Binding-site contacts:
Ligand atom C contacts residue SER645 of chain 1.C at 4.0 Å.
Ligand atom C contacts residue LEU470 of chain 1.C at 4.2 Å (hydrophobic).
Ligand atom CD contacts residue THR646 of chain 1.C at 3.3 Å.
Ligand atom OXT contacts residue SER645 of chain 1.C at 3.2 Å (h-bond).
Ligand atom O contacts residue TYR441 of chain 1.C at 3.2 Å.
Ligand atom C contacts residue THR471 of chain 1.C at 3.2 Å.
Ligand atom OXT contacts residue GLY644 of chain 1.C at 4.1 Å.
Ligand atom CG contacts residue LEU641 of chain 1.C at 3.8 Å (hydrophobic).
Ligand atom OXT contacts residue LEU470 of chain 1.C at 4.3 Å.
Ligand atom OE2 contacts residue THR646 of chain 1.C at 2.5 Å (h-bond).
Ligand atom C contacts residue PRO469 of chain 1.C at 3.9 Å (hydrophobic).
Ligand atom OE1 contacts residue THR646 of chain 1.C at 2.7 Å (h-bond).
Ligand atom O contacts residue LEU470 of chain 1.C at 3.3 Å.
Ligand atom CG contacts residue TYR441 of chain 1.C at 3.8 Å (hydrophobic).
Ligand atom N contacts residue THR471 of chain 1.C at 3.6 Å.
Ligand atom O contacts residue ARG476 of chain 1.C at 4.2 Å.
Ligand atom CB contacts residue TYR441 of chain 1.C at 3.6 Å (hydrophobic).
Ligand atom C contacts residue ARG476 of chain 1.C at 4.1 Å.
Ligand atom CA contacts residue GLU696 of chain 1.C at 4.2 Å.
Ligand atom OE2 contacts residue SER645 of chain 1.C at 2.5 Å (h-bond).
Ligand atom O contacts residue THR471 of chain 1.C at 3.5 Å (h-bond).
Ligand atom N contacts residue GLU696 of chain 1.C at 4.1 Å.
Ligand atom C contacts residue TYR441 of chain 1.C at 4.1 Å (hydrophobic).
Ligand atom OE1 contacts residue GLU696 of chain 1.C at 3.4 Å (salt-bridge).
Ligand atom OE2 contacts residue LYS647 of chain 1.C at 4.0 Å.
Ligand atom CA contacts residue THR471 of chain 1.C at 3.3 Å.
Ligand atom N contacts residue PRO469 of chain 1.C at 2.7 Å (h-bond).
Ligand atom N contacts residue TYR723 of chain 1.C at 3.5 Å (h-bond).
Ligand atom CD contacts residue SER645 of chain 1.C at 3.4 Å.
Ligand atom O contacts residue PRO469 of chain 1.C at 3.3 Å (h-bond).
Ligand atom CG contacts residue SER645 of chain 1.C at 3.8 Å.
Ligand atom OE1 contacts residue SER645 of chain 1.C at 4.0 Å.
Ligand atom N contacts residue MET699 of chain 1.C at 4.1 Å.
Ligand atom OXT contacts residue ARG476 of chain 1.C at 3.2 Å (salt-bridge).
Ligand atom CA contacts residue PRO469 of chain 1.C at 3.9 Å (hydrophobic).
Ligand atom CG contacts residue GLY644 of chain 1.C at 3.7 Å.
Ligand atom OE2 contacts residue GLY644 of chain 1.C at 3.2 Å.
Ligand atom CD contacts residue GLY644 of chain 1.C at 4.0 Å.
Ligand atom OXT contacts residue THR471 of chain 1.C at 2.9 Å (h-bond).
Ligand atom CA contacts residue SER645 of chain 1.C at 4.1 Å.

Sequence of chain 1.C:
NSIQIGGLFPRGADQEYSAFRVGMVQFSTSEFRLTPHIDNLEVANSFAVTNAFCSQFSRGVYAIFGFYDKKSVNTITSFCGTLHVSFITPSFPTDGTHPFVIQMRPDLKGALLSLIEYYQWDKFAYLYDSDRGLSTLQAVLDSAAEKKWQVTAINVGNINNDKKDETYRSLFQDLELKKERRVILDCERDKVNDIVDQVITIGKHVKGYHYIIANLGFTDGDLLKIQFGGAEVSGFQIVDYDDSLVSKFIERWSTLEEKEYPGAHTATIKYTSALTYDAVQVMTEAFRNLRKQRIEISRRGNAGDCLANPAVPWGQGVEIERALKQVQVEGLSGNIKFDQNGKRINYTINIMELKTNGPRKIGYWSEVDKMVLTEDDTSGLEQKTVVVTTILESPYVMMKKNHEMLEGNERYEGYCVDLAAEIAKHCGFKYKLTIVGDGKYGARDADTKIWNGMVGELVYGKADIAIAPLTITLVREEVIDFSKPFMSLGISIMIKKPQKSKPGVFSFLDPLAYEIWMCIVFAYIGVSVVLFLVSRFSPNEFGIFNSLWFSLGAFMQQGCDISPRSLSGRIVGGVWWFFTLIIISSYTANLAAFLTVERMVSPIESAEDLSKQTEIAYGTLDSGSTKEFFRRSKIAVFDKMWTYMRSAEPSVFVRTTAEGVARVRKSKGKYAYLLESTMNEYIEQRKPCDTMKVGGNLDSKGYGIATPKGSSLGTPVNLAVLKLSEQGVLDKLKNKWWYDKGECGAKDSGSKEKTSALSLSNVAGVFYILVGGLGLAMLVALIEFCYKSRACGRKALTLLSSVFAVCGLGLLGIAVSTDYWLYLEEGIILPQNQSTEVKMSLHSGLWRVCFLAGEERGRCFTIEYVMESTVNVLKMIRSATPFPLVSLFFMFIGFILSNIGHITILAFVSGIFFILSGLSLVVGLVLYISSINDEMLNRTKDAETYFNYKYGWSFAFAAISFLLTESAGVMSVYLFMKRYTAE

The protein below binds the small molecule below.
Small molecule (SMILES): N[C@@H](CCC(=O)O)C(=O)O